Sequence of chain 54.A:
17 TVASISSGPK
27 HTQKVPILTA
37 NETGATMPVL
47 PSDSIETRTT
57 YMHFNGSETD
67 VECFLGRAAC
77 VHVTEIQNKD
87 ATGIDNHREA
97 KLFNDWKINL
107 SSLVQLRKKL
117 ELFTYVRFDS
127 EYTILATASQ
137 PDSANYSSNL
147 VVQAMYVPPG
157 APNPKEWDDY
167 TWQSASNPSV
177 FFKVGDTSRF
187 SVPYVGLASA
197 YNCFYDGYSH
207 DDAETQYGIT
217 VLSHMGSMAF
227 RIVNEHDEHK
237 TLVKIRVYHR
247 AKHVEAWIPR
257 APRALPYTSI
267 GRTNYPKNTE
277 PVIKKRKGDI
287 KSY

Sequence of chain 54.C:
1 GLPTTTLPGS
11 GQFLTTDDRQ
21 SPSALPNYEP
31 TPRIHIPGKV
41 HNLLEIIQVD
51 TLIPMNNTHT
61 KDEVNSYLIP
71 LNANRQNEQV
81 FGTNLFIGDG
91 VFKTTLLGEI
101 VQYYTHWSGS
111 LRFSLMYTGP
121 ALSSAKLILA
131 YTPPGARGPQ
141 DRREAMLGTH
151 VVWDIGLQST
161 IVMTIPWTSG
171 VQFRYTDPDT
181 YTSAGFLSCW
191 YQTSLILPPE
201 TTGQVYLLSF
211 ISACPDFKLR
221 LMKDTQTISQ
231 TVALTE

This small molecule binds to this protein.
Small molecule (SMILES): Cc1cc(CCCCCOc2ccc(C3=NCCO3)cc2)on1

Binding-site contacts:
Ligand atom O1 contacts residue LEU106 of chain 54.A at 3.8 Å.
Ligand atom C4C contacts residue VAL191 of chain 54.A at 3.0 Å (hydrophobic).
Ligand atom C1B contacts residue TYR128 of chain 54.A at 3.6 Å (hydrophobic).
Ligand atom C5 contacts residue LEU106 of chain 54.A at 3.8 Å (hydrophobic).
Ligand atom O1B contacts residue ILE104 of chain 54.A at 3.9 Å.
Ligand atom N3A contacts residue TYR152 of chain 54.A at 3.5 Å.
Ligand atom C5A contacts residue PHE186 of chain 54.A at 3.5 Å (hydrophobic).
Ligand atom N3A contacts residue PHE186 of chain 54.A at 4.0 Å.
Ligand atom C5A contacts residue VAL176 of chain 54.A at 3.6 Å (hydrophobic).
Ligand atom C6B contacts residue ILE104 of chain 54.A at 3.6 Å (hydrophobic).
Ligand atom C4A contacts residue PRO174 of chain 54.A at 3.1 Å (hydrophobic).
Ligand atom O1 contacts residue MET221 of chain 54.A at 3.8 Å.
Ligand atom C1B contacts residue VAL188 of chain 54.A at 3.8 Å (hydrophobic).
Ligand atom O1A contacts residue PHE186 of chain 54.A at 3.0 Å.
Ligand atom N3A contacts residue PRO174 of chain 54.A at 3.7 Å.
Ligand atom C5B contacts residue TYR128 of chain 54.A at 4.0 Å (hydrophobic).
Ligand atom C1C contacts residue LEU106 of chain 54.A at 3.8 Å (hydrophobic).
Ligand atom C4 contacts residue LEU106 of chain 54.A at 3.9 Å (hydrophobic).
Ligand atom C2A contacts residue PHE186 of chain 54.A at 3.3 Å (hydrophobic).
Ligand atom C3B contacts residue TYR152 of chain 54.A at 3.7 Å (hydrophobic).
Ligand atom O1B contacts residue TYR128 of chain 54.A at 3.4 Å (h-bond).
Ligand atom C3C contacts residue TYR128 of chain 54.A at 3.4 Å (hydrophobic).
Ligand atom C1C contacts residue TYR128 of chain 54.A at 3.7 Å (hydrophobic).
Ligand atom C5B contacts residue PHE186 of chain 54.A at 3.9 Å (hydrophobic).
Ligand atom C3B contacts residue VAL188 of chain 54.A at 3.8 Å (hydrophobic).
Ligand atom N2 contacts residue LEU106 of chain 54.A at 3.8 Å.
Ligand atom C6B contacts residue TYR128 of chain 54.A at 3.3 Å (hydrophobic).
Ligand atom N3A contacts residue ALA24 of chain 54.C at 3.8 Å.
Ligand atom C4 contacts residue TYR197 of chain 54.A at 3.8 Å (hydrophobic).
Ligand atom C5C contacts residue VAL191 of chain 54.A at 3.8 Å (hydrophobic).
Ligand atom C5B contacts residue MET224 of chain 54.A at 3.9 Å (hydrophobic).
Ligand atom C5A contacts residue ALA150 of chain 54.A at 3.6 Å (hydrophobic).
Ligand atom C2C contacts residue MET221 of chain 54.A at 3.8 Å (hydrophobic).
Ligand atom C1B contacts residue ILE104 of chain 54.A at 4.0 Å (hydrophobic).
Ligand atom C4C contacts residue VAL188 of chain 54.A at 3.7 Å (hydrophobic).
Ligand atom C2B contacts residue VAL188 of chain 54.A at 3.5 Å (hydrophobic).
Ligand atom C2C contacts residue TYR197 of chain 54.A at 3.7 Å (hydrophobic).
Ligand atom C2A contacts residue TYR152 of chain 54.A at 3.6 Å (hydrophobic).
Ligand atom C4B contacts residue PHE186 of chain 54.A at 3.6 Å (hydrophobic).
Ligand atom C4B contacts residue TYR152 of chain 54.A at 3.8 Å (hydrophobic).